Binding-site contacts:
Ligand atom F13 contacts residue TRP407 of chain 1.A at 3.8 Å.
Ligand atom C25 contacts residue TYR435 of chain 1.A at 3.5 Å (hydrophobic).
Ligand atom C14 contacts residue TRP407 of chain 1.A at 3.8 Å (hydrophobic).
Ligand atom C02 contacts residue HEM1 of chain 1.E at 3.4 Å.
Ligand atom C07 contacts residue GLY315 of chain 1.A at 3.7 Å.
Ligand atom F13 contacts residue HEM1 of chain 1.E at 3.4 Å.
Ligand atom N21 contacts residue HEM1 of chain 1.E at 3.2 Å (h-bond).
Ligand atom C13 contacts residue HEM1 of chain 1.E at 3.7 Å.
Ligand atom N01 contacts residue GLU321 of chain 1.A at 2.7 Å (salt-bridge).
Ligand atom C09 contacts residue GLU321 of chain 1.A at 3.7 Å.
Ligand atom C07 contacts residue PRO294 of chain 1.A at 3.8 Å (hydrophobic).
Ligand atom F24 contacts residue PHE65 of chain 1.A at 3.7 Å.
Ligand atom N02 contacts residue GLU321 of chain 1.A at 2.3 Å (salt-bridge).
Ligand atom C18 contacts residue TRP407 of chain 1.A at 3.8 Å (hydrophobic).
Ligand atom C22 contacts residue HEM1 of chain 1.E at 3.4 Å.
Ligand atom C03 contacts residue PRO294 of chain 1.A at 3.8 Å (hydrophobic).
Ligand atom N21 contacts residue TYR435 of chain 1.A at 3.2 Å.
Ligand atom C13 contacts residue ARG325 of chain 1.A at 3.8 Å.
Ligand atom C03 contacts residue HEM1 of chain 1.E at 3.1 Å.
Ligand atom C18 contacts residue HEM1 of chain 1.E at 3.3 Å.
Ligand atom C22 contacts residue TYR435 of chain 1.A at 3.4 Å (hydrophobic).
Ligand atom N02 contacts residue TRP316 of chain 1.A at 3.2 Å (h-bond).
Ligand atom N02 contacts residue HEM1 of chain 1.E at 3.1 Å.
Ligand atom C02 contacts residue GLU321 of chain 1.A at 3.2 Å.
Ligand atom N02 contacts residue TYR317 of chain 1.A at 3.8 Å.
Ligand atom C06 contacts residue HEM1 of chain 1.E at 3.8 Å.
Ligand atom C12 contacts residue HEM1 of chain 1.E at 3.3 Å.
Ligand atom C15 contacts residue HEM1 of chain 1.E at 3.6 Å.
Ligand atom C24 contacts residue PHE65 of chain 1.A at 3.4 Å (hydrophobic).
Ligand atom N02 contacts residue MET318 of chain 1.A at 3.8 Å.
Ligand atom F13 contacts residue ARG325 of chain 1.A at 3.2 Å.
Ligand atom C12 contacts residue ARG325 of chain 1.A at 3.4 Å.
Ligand atom C05 contacts residue VAL296 of chain 1.A at 3.8 Å (hydrophobic).
Ligand atom C06 contacts residue GLU321 of chain 1.A at 3.5 Å.
Ligand atom C07 contacts residue HEM1 of chain 1.E at 3.5 Å.
Ligand atom N01 contacts residue HEM1 of chain 1.E at 3.5 Å.
Ligand atom C04 contacts residue HEM1 of chain 1.E at 3.6 Å.
Ligand atom F13 contacts residue H4B1 of chain 1.O at 3.1 Å.
Ligand atom C08 contacts residue GLU321 of chain 1.A at 3.7 Å.
Ligand atom C17 contacts residue HEM1 of chain 1.E at 3.3 Å.

A small-molecule ligand and the protein it binds are described below.
Small molecule (SMILES): Cc1cc(N)nc(CCc2cc(F)cc(CC[C@@H]3C[C@H](F)CN3)c2)c1

Sequence of chain 1.A:
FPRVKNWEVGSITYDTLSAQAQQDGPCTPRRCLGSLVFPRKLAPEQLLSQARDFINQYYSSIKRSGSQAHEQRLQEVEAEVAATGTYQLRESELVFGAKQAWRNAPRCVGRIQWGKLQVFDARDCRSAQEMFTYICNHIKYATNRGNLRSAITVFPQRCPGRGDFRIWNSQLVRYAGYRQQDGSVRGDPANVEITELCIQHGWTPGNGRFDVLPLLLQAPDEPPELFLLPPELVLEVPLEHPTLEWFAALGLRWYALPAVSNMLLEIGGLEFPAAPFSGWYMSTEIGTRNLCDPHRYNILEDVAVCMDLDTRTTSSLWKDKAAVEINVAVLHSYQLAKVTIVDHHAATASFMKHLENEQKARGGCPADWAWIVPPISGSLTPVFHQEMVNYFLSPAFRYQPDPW